Sequence of chain 1.A:
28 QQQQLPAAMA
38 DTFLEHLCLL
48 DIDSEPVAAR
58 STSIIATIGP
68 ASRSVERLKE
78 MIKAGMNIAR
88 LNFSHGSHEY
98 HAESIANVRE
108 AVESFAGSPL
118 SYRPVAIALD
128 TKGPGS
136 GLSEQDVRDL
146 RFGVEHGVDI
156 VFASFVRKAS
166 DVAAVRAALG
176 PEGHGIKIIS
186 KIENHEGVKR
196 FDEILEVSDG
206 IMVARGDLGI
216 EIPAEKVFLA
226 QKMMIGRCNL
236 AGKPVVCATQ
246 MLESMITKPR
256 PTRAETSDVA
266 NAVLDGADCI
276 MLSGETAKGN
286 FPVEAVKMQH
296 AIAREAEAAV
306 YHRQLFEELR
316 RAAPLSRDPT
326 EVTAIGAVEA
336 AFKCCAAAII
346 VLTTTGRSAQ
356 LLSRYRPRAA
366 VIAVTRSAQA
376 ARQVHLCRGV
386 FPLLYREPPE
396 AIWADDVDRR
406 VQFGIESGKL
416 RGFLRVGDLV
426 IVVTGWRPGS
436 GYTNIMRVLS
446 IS

Binding-site contacts:
Ligand atom O3P contacts residue TRP398 of chain 1.A at 2.6 Å (h-bond).
Ligand atom P2 contacts residue SER353 of chain 1.A at 3.6 Å.
Ligand atom C4 contacts residue GLY434 of chain 1.A at 3.4 Å.
Ligand atom O5P contacts residue SER435 of chain 1.A at 3.0 Å (h-bond).
Ligand atom O1P contacts residue GLY434 of chain 1.A at 2.8 Å (h-bond).
Ligand atom C5 contacts residue GLY434 of chain 1.A at 3.5 Å.
Ligand atom O6P contacts residue ARG352 of chain 1.A at 3.8 Å.
Ligand atom O6P contacts residue THR348 of chain 1.A at 2.5 Å (h-bond).
Ligand atom O4P contacts residue GLY436 of chain 1.A at 2.9 Å (h-bond).
Ligand atom O2P contacts residue ARG405 of chain 1.A at 2.6 Å (salt-bridge).
Ligand atom C3 contacts residue GLY434 of chain 1.A at 3.7 Å.
Ligand atom O1 contacts residue PRO433 of chain 1.A at 3.7 Å.
Ligand atom O1P contacts residue PRO433 of chain 1.A at 3.6 Å.
Ligand atom O4 contacts residue TYR437 of chain 1.A at 2.9 Å (h-bond).
Ligand atom O5P contacts residue THR349 of chain 1.A at 3.4 Å (h-bond).
Ligand atom O3 contacts residue GLY430 of chain 1.A at 2.9 Å.
Ligand atom O5P contacts residue THR350 of chain 1.A at 2.6 Å (h-bond).
Ligand atom O4P contacts residue SER435 of chain 1.A at 3.3 Å (h-bond).
Ligand atom O5 contacts residue LEU347 of chain 1.A at 3.7 Å.
Ligand atom C6 contacts residue SER353 of chain 1.A at 3.8 Å.
Ligand atom O3 contacts residue ARG432 of chain 1.A at 3.0 Å (salt-bridge).
Ligand atom O5P contacts residue THR348 of chain 1.A at 3.6 Å.
Ligand atom O3P contacts residue ARG405 of chain 1.A at 2.9 Å (salt-bridge).
Ligand atom O6 contacts residue THR349 of chain 1.A at 3.0 Å (h-bond).
Ligand atom P2 contacts residue THR349 of chain 1.A at 3.6 Å.
Ligand atom O6 contacts residue THR348 of chain 1.A at 3.5 Å.
Ligand atom O4P contacts residue SER353 of chain 1.A at 3.6 Å.
Ligand atom C6 contacts residue THR438 of chain 1.A at 3.6 Å.
Ligand atom O1 contacts residue GLY434 of chain 1.A at 3.7 Å.
Ligand atom O4 contacts residue THR438 of chain 1.A at 3.6 Å.
Ligand atom C3 contacts residue ARG432 of chain 1.A at 3.4 Å.
Ligand atom P2 contacts residue THR348 of chain 1.A at 3.5 Å.
Ligand atom O6P contacts residue SER353 of chain 1.A at 2.7 Å (h-bond).
Ligand atom O2 contacts residue LEU347 of chain 1.A at 3.4 Å.
Ligand atom C6 contacts residue LEU347 of chain 1.A at 3.5 Å (hydrophobic).
Ligand atom P2 contacts residue SER435 of chain 1.A at 3.7 Å.
Ligand atom O2 contacts residue GLY430 of chain 1.A at 3.4 Å (h-bond).
Ligand atom P1 contacts residue ARG405 of chain 1.A at 3.6 Å.
Ligand atom O3 contacts residue TRP398 of chain 1.A at 3.7 Å.
Ligand atom O4 contacts residue GLY434 of chain 1.A at 2.5 Å (h-bond).

This small molecule binds to this protein.
Small molecule (SMILES): O=P(O)(O)OC[C@H]1O[C@](O)(COP(=O)(O)O)[C@@H](O)[C@@H]1O